Sequence of chain 1.A:
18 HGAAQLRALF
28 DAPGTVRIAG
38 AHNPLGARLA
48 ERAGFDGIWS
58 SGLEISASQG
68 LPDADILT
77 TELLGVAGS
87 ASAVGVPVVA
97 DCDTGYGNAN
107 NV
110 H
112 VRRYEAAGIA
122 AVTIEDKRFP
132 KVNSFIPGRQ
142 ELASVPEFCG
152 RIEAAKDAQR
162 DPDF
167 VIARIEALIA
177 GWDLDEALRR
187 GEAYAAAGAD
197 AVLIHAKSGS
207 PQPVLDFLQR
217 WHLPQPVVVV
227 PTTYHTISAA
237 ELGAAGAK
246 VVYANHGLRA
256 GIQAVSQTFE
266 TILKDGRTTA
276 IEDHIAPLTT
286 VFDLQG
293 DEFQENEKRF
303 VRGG

Sequence of chain 1.B:
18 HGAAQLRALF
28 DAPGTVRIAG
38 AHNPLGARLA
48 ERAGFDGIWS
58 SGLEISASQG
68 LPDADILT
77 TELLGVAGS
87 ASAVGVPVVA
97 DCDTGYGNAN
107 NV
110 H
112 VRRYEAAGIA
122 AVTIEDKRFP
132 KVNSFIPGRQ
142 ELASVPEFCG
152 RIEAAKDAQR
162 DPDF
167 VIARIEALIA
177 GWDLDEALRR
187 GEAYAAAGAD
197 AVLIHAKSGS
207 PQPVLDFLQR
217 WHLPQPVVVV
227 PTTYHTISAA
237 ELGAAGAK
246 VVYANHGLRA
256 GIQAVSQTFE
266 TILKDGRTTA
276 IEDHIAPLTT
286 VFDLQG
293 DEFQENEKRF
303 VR

Binding-site contacts:
Ligand atom C5 contacts residue XYS1 of chain 1.G at 3.9 Å.
Ligand atom O5 contacts residue ILE257 of chain 1.B at 3.7 Å.
Ligand atom C4 contacts residue XYS1 of chain 1.G at 3.5 Å.
Ligand atom C1 contacts residue ILE257 of chain 1.B at 3.8 Å (hydrophobic).
Ligand atom O4 contacts residue ASN40 of chain 1.A at 2.9 Å (h-bond).
Ligand atom C2 contacts residue VAL260 of chain 1.B at 3.9 Å (hydrophobic).
Ligand atom O3 contacts residue ASN40 of chain 1.A at 2.6 Å (h-bond).
Ligand atom C4 contacts residue HIS39 of chain 1.A at 4.1 Å.
Ligand atom C3 contacts residue LEU42 of chain 1.A at 4.3 Å (hydrophobic).
Ligand atom C3 contacts residue HIS39 of chain 1.A at 4.4 Å.
Ligand atom O1 contacts residue LEU46 of chain 1.A at 3.4 Å.
Ligand atom C1 contacts residue GLY256 of chain 1.B at 3.6 Å.
Ligand atom C1 contacts residue LEU46 of chain 1.A at 4.0 Å (hydrophobic).
Ligand atom C3 contacts residue GLY43 of chain 1.A at 4.0 Å.
Ligand atom O2 contacts residue LEU42 of chain 1.A at 4.2 Å.
Ligand atom C3 contacts residue ASN40 of chain 1.A at 3.5 Å.
Ligand atom C5 contacts residue HIS39 of chain 1.B at 4.0 Å.
Ligand atom O2 contacts residue VAL260 of chain 1.B at 3.6 Å.
Ligand atom C4 contacts residue HIS39 of chain 1.B at 3.8 Å.
Ligand atom O2 contacts residue GLY43 of chain 1.A at 3.1 Å.
Ligand atom C5 contacts residue GLY256 of chain 1.B at 4.3 Å.
Ligand atom O3 contacts residue GLY43 of chain 1.A at 3.5 Å (h-bond).
Ligand atom C2 contacts residue GLY43 of chain 1.A at 4.2 Å.
Ligand atom C4 contacts residue ASN40 of chain 1.A at 3.9 Å.
Ligand atom O2 contacts residue LEU46 of chain 1.A at 3.4 Å.
Ligand atom O1 contacts residue LEU42 of chain 1.A at 3.4 Å.
Ligand atom O4 contacts residue XYS1 of chain 1.G at 3.3 Å (h-bond).
Ligand atom O5 contacts residue GLY256 of chain 1.B at 3.3 Å.
Ligand atom O1 contacts residue GLY256 of chain 1.B at 4.0 Å.
Ligand atom C2 contacts residue LEU46 of chain 1.A at 4.3 Å (hydrophobic).
Ligand atom O5 contacts residue VAL260 of chain 1.B at 4.1 Å.
Ligand atom O1 contacts residue ILE257 of chain 1.B at 3.4 Å.
Ligand atom O3 contacts residue HIS39 of chain 1.A at 3.6 Å.
Ligand atom O4 contacts residue HIS39 of chain 1.A at 4.1 Å.
Ligand atom C1 contacts residue VAL260 of chain 1.B at 3.7 Å (hydrophobic).
Ligand atom O4 contacts residue HIS39 of chain 1.B at 2.7 Å (h-bond).

A protein and the small-molecule ligand that binds it are described below.
Small molecule (SMILES): O[C@@H]1[C@@H](O)[C@@H](O)OC[C@H]1O